The small molecule below binds the protein below.
Small molecule (SMILES): Cc1c([C@@H](C)C(=O)O)ccc2c1[nH]c1ccc(Cl)cc12

Sequence of chain 2.A:
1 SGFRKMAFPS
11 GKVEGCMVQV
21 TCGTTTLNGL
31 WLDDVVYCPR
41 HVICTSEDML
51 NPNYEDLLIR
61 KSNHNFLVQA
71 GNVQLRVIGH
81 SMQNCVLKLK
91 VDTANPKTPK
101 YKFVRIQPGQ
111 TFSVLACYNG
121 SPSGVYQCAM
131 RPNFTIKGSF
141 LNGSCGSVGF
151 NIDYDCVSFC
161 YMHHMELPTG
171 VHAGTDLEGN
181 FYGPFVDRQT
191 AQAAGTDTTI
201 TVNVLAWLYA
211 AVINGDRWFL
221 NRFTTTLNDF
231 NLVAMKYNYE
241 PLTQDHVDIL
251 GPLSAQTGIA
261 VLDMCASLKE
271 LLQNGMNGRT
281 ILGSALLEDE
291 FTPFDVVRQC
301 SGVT

Binding-site contacts:
Ligand atom C9 contacts residue SER81 of chain 2.A at 4.4 Å.
Ligand atom C contacts residue HIS80 of chain 2.A at 4.3 Å.
Ligand atom C9 contacts residue GLY79 of chain 2.A at 4.0 Å.
Ligand atom O contacts residue LYS88 of chain 2.A at 3.9 Å.
Ligand atom C4 contacts residue LYS90 of chain 2.A at 3.8 Å.
Ligand atom C2 contacts residue SER81 of chain 2.A at 3.7 Å.
Ligand atom O1 contacts residue SER81 of chain 2.A at 4.5 Å.
Ligand atom O1 contacts residue LYS88 of chain 2.A at 3.5 Å.
Ligand atom C contacts residue LEU89 of chain 2.A at 4.4 Å (hydrophobic).
Ligand atom C8 contacts residue GLY79 of chain 2.A at 3.9 Å.
Ligand atom C5 contacts residue LYS90 of chain 2.A at 4.0 Å.
Ligand atom C contacts residue LYS88 of chain 2.A at 3.1 Å.
Ligand atom C6 contacts residue LYS90 of chain 2.A at 3.9 Å.
Ligand atom C9 contacts residue LYS90 of chain 2.A at 4.1 Å.
Ligand atom C contacts residue SER81 of chain 2.A at 3.3 Å.
Ligand atom C contacts residue LYS90 of chain 2.A at 4.0 Å.
Ligand atom C11 contacts residue LYS90 of chain 2.A at 4.2 Å.
Ligand atom C9 contacts residue HIS80 of chain 2.A at 4.0 Å.
Ligand atom C3 contacts residue LYS90 of chain 2.A at 3.9 Å.
Ligand atom C8 contacts residue HIS80 of chain 2.A at 4.2 Å.
Ligand atom C1 contacts residue LYS90 of chain 2.A at 4.1 Å.
Ligand atom O contacts residue SER81 of chain 2.A at 2.9 Å (h-bond).
Ligand atom C2 contacts residue LYS88 of chain 2.A at 3.8 Å.
Ligand atom C7 contacts residue LYS90 of chain 2.A at 4.4 Å.
Ligand atom N contacts residue LYS90 of chain 2.A at 3.7 Å.
Ligand atom C1 contacts residue SER81 of chain 2.A at 4.0 Å.